This protein binds this small molecule.
Small molecule (SMILES): CN1[C@@H](CC(=O)c2ccccc2)CCC[C@H]1C[C@H](O)c1ccccc1

Sequence of chain 1.A:
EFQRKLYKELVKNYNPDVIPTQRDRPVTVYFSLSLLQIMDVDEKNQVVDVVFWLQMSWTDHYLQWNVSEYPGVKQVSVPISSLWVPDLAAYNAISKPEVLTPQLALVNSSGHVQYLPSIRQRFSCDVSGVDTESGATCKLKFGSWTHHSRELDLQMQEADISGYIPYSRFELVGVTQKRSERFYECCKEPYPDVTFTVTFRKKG

Binding-site contacts:
Ligand atom O2 contacts residue TYR185 of chain 1.A at 3.8 Å.
Ligand atom C11 contacts residue TYR185 of chain 1.A at 3.7 Å (hydrophobic).
Ligand atom C15 contacts residue TYR192 of chain 1.A at 3.4 Å (hydrophobic).
Ligand atom C10 contacts residue TRP54 of chain 1.B at 3.5 Å (hydrophobic).
Ligand atom C1 contacts residue CYS187 of chain 1.A at 3.3 Å (hydrophobic).
Ligand atom C18 contacts residue TRP146 of chain 1.A at 3.9 Å (hydrophobic).
Ligand atom C3 contacts residue CYS188 of chain 1.A at 3.5 Å (hydrophobic).
Ligand atom C6 contacts residue GLN115 of chain 1.B at 3.6 Å.
Ligand atom C3 contacts residue LEU117 of chain 1.B at 3.6 Å (hydrophobic).
Ligand atom C14 contacts residue TYR92 of chain 1.A at 3.7 Å (hydrophobic).
Ligand atom C19 contacts residue TRP54 of chain 1.B at 3.5 Å (hydrophobic).
Ligand atom C18 contacts residue TYR92 of chain 1.A at 3.8 Å (hydrophobic).
Ligand atom C20 contacts residue 42R1 of chain 1.I at 3.5 Å.
Ligand atom C5 contacts residue GLN115 of chain 1.B at 3.4 Å.
Ligand atom C4 contacts residue LEU117 of chain 1.B at 3.6 Å (hydrophobic).
Ligand atom C2 contacts residue CYS188 of chain 1.A at 3.6 Å (hydrophobic).
Ligand atom C7 contacts residue CYS187 of chain 1.A at 3.5 Å (hydrophobic).
Ligand atom C12 contacts residue TRP146 of chain 1.A at 3.5 Å (hydrophobic).
Ligand atom C12 contacts residue TYR192 of chain 1.A at 3.7 Å (hydrophobic).
Ligand atom C8 contacts residue LEU117 of chain 1.B at 3.7 Å (hydrophobic).
Ligand atom O1 contacts residue CYS188 of chain 1.A at 3.0 Å (h-bond).
Ligand atom O1 contacts residue TYR192 of chain 1.A at 3.5 Å (h-bond).
Ligand atom C4 contacts residue CYS187 of chain 1.A at 3.4 Å (hydrophobic).
Ligand atom C14 contacts residue TRP146 of chain 1.A at 3.7 Å (hydrophobic).
Ligand atom C10 contacts residue TRP146 of chain 1.A at 3.9 Å (hydrophobic).
Ligand atom C13 contacts residue TYR92 of chain 1.A at 3.2 Å (hydrophobic).
Ligand atom C17 contacts residue TRP146 of chain 1.A at 3.8 Å (hydrophobic).
Ligand atom C19 contacts residue TRP146 of chain 1.A at 3.8 Å (hydrophobic).
Ligand atom C6 contacts residue CYS187 of chain 1.A at 3.7 Å (hydrophobic).
Ligand atom C2 contacts residue LEU117 of chain 1.B at 3.5 Å (hydrophobic).
Ligand atom C22 contacts residue TRP146 of chain 1.A at 3.8 Å (hydrophobic).
Ligand atom C3 contacts residue CYS187 of chain 1.A at 3.8 Å (hydrophobic).
Ligand atom C21 contacts residue 42R1 of chain 1.I at 3.6 Å.
Ligand atom C2 contacts residue CYS187 of chain 1.A at 3.7 Å (hydrophobic).
Ligand atom C7 contacts residue GLN56 of chain 1.B at 3.6 Å.
Ligand atom C1 contacts residue LEU117 of chain 1.B at 3.3 Å (hydrophobic).
Ligand atom O2 contacts residue TRP54 of chain 1.B at 3.5 Å.
Ligand atom C21 contacts residue LEU37 of chain 1.B at 3.7 Å (hydrophobic).
Ligand atom C1 contacts residue CYS188 of chain 1.A at 3.5 Å (hydrophobic).
Ligand atom C20 contacts residue TYR92 of chain 1.A at 3.5 Å (hydrophobic).

Sequence of chain 1.B:
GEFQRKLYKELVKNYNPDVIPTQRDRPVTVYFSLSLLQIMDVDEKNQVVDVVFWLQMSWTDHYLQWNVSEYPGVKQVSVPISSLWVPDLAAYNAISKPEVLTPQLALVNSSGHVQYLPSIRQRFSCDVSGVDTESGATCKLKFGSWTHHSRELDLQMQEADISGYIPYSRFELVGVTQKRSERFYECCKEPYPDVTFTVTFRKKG